This protein binds this small molecule.
Small molecule (SMILES): Cc1cn([C@H]2C[C@H](O[P](=O)(O)OC[C@H]3O[C@@H](n4cnc5c4NC=NC5N)C[C@@H]3O[P](=O)(O)OC[C@H]3O[C@@H](n4cnc5c4NC=NC5N)C[C@@H]3O)[C@@H](CO[P](=O)(O)O[C@H]3C[C@H](n4cnc5c4NC=NC5N)O[C@@H]3CO[P](=O)(O)O[C@H]3C[C@H](n4cnc5c4NC=NC5N)O[C@@H]3COP(=O)=O)O2)c(=O)[nH]c1=O.Nc1nc2c(ncn2[C@H]2C[C@H](O)[C@@H](CO[PH](=O)O)O2)c(=O)[nH]1

Binding-site contacts:
Ligand atom OP1 contacts residue ASN16 of chain 5.A at 1.1 Å (h-bond).
Ligand atom N1 contacts residue ARG26 of chain 5.A at 2.0 Å (salt-bridge).
Ligand atom P contacts residue ILE17 of chain 5.A at 3.0 Å.
Ligand atom N9 contacts residue GLN20 of chain 5.A at 3.1 Å (h-bond).
Ligand atom N6 contacts residue ARG26 of chain 5.A at 2.6 Å.
Ligand atom O5' contacts residue ASN19 of chain 5.A at 3.0 Å.
Ligand atom C4 contacts residue ARG26 of chain 5.A at 2.8 Å.
Ligand atom C3' contacts residue GLN20 of chain 5.A at 2.9 Å.
Ligand atom O3' contacts residue ASN19 of chain 5.A at 2.4 Å.
Ligand atom OP1 contacts residue GLN20 of chain 5.A at 2.7 Å.
Ligand atom C6 contacts residue ARG26 of chain 5.A at 2.2 Å.
Ligand atom OP1 contacts residue ASN22 of chain 5.A at 2.6 Å (h-bond).
Ligand atom C3' contacts residue ASN22 of chain 5.A at 2.9 Å.
Ligand atom C4 contacts residue VAL14 of chain 5.A at 3.1 Å (hydrophobic).
Ligand atom OP2 contacts residue GLU328 of chain 4.A at 3.0 Å (salt-bridge).
Ligand atom C2' contacts residue ASN22 of chain 5.A at 2.7 Å.
Ligand atom OP2 contacts residue ASN19 of chain 5.A at 2.4 Å.
Ligand atom OP2 contacts residue ASN16 of chain 5.A at 2.9 Å (h-bond).
Ligand atom OP2 contacts residue ASN22 of chain 5.A at 2.7 Å (h-bond).
Ligand atom OP2 contacts residue GLN20 of chain 5.A at 1.9 Å (h-bond).
Ligand atom C2' contacts residue GLN20 of chain 5.A at 2.7 Å.
Ligand atom O3' contacts residue GLN20 of chain 5.A at 1.5 Å (h-bond).
Ligand atom C8 contacts residue GLN20 of chain 5.A at 2.5 Å.
Ligand atom OP2 contacts residue ILE17 of chain 5.A at 2.1 Å.
Ligand atom OP1 contacts residue VAL24 of chain 5.A at 2.7 Å.
Ligand atom C5' contacts residue ASN19 of chain 5.A at 2.1 Å.
Ligand atom OP1 contacts residue ILE17 of chain 5.A at 3.1 Å (h-bond).
Ligand atom P contacts residue ASN16 of chain 5.A at 2.2 Å.
Ligand atom C6 contacts residue VAL14 of chain 5.A at 2.9 Å (hydrophobic).
Ligand atom C5 contacts residue VAL14 of chain 5.A at 2.7 Å (hydrophobic).
Ligand atom OP1 contacts residue ARG15 of chain 5.A at 2.7 Å (salt-bridge).
Ligand atom N3 contacts residue ARG26 of chain 5.A at 1.8 Å (salt-bridge).
Ligand atom P contacts residue ASN19 of chain 5.A at 3.0 Å.
Ligand atom OP2 contacts residue GLY21 of chain 5.A at 2.3 Å (h-bond).
Ligand atom C5 contacts residue ARG26 of chain 5.A at 2.9 Å.
Ligand atom C1' contacts residue GLN20 of chain 5.A at 3.1 Å.
Ligand atom C4' contacts residue ASN16 of chain 5.A at 2.9 Å.
Ligand atom C2 contacts residue ARG26 of chain 5.A at 1.2 Å.
Ligand atom P contacts residue GLN20 of chain 5.A at 2.0 Å.
Ligand atom O4' contacts residue ASN16 of chain 5.A at 2.8 Å (h-bond).

Sequence of chain 4.A:
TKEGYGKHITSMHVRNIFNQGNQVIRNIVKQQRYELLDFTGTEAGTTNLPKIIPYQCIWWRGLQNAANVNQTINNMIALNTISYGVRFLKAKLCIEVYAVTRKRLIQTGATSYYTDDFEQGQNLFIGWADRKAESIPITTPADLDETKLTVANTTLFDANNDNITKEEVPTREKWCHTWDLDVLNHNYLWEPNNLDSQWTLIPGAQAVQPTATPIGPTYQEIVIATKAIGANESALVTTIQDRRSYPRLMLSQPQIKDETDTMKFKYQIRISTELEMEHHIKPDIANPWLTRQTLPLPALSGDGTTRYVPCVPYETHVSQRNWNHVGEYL

Sequence of chain 5.A:
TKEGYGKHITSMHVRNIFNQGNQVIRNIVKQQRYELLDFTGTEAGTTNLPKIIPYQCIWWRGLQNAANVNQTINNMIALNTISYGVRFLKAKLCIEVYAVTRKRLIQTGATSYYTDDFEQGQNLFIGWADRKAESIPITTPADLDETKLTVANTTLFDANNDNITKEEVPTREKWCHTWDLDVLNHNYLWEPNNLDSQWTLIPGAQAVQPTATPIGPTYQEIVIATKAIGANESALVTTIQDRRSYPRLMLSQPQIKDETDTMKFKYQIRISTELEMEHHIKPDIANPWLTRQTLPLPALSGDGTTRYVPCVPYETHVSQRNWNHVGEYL